Sequence of chain 1.B:
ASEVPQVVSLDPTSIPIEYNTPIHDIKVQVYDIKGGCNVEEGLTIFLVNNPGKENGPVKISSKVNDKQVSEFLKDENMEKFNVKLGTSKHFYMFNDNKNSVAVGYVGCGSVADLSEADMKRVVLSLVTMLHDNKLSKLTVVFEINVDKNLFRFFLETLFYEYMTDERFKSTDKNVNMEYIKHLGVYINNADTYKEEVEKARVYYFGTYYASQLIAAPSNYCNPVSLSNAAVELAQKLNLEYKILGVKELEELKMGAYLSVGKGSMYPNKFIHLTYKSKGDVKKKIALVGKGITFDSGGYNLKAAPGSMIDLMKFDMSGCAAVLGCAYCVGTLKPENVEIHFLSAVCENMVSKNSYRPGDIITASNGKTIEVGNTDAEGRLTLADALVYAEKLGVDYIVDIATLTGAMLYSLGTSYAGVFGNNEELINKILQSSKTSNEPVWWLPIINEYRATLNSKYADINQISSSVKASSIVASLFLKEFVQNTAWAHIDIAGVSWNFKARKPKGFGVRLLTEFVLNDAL

A small-molecule ligand and the protein it binds are described below.
Small molecule (SMILES): O=C(CNc1ccccc1)N[C@@H](C(=O)NO)c1ccc(-c2cc(F)c(F)c(F)c2)cc1

Binding-site contacts:
Ligand atom O15 contacts residue LYS290 of chain 1.E at 3.2 Å (salt-bridge).
Ligand atom O15 contacts residue ASP295 of chain 1.E at 3.1 Å (salt-bridge).
Ligand atom N14 contacts residue ZN1 of chain 1.AB at 2.8 Å.
Ligand atom F28 contacts residue MET308 of chain 1.E at 3.2 Å.
Ligand atom C17 contacts residue GLY405 of chain 1.E at 3.4 Å.
Ligand atom N14 contacts residue LYS290 of chain 1.E at 3.6 Å.
Ligand atom C08 contacts residue TYR409 of chain 1.E at 3.5 Å (hydrophobic).
Ligand atom F24 contacts residue ALA493 of chain 1.E at 3.3 Å.
Ligand atom O15 contacts residue CO31 of chain 1.YA at 2.6 Å (h-bond).
Ligand atom C13 contacts residue ZN1 of chain 1.ZA at 3.5 Å.
Ligand atom C25 contacts residue MET308 of chain 1.E at 3.4 Å (hydrophobic).
Ligand atom F24 contacts residue PHE499 of chain 1.E at 3.1 Å.
Ligand atom O15 contacts residue ZN1 of chain 1.AB at 1.9 Å.
Ligand atom C27 contacts residue MET308 of chain 1.E at 3.3 Å (hydrophobic).
Ligand atom O15 contacts residue ZN1 of chain 1.ZA at 1.7 Å.
Ligand atom C27 contacts residue LEU408 of chain 1.E at 3.0 Å (hydrophobic).
Ligand atom C22 contacts residue ALA493 of chain 1.E at 3.6 Å (hydrophobic).
Ligand atom O15 contacts residue ASP375 of chain 1.E at 3.0 Å (salt-bridge).
Ligand atom O16 contacts residue ZN1 of chain 1.ZA at 3.5 Å.
Ligand atom O16 contacts residue ASP295 of chain 1.E at 3.4 Å (salt-bridge).
Ligand atom O16 contacts residue ASP375 of chain 1.E at 2.8 Å (salt-bridge).
Ligand atom C25 contacts residue LEU408 of chain 1.E at 3.3 Å (hydrophobic).
Ligand atom O16 contacts residue ZN1 of chain 1.AB at 2.3 Å.
Ligand atom N14 contacts residue LEU403 of chain 1.E at 3.1 Å (h-bond).
Ligand atom C08 contacts residue GLY405 of chain 1.E at 3.6 Å.
Ligand atom F26 contacts residue MET308 of chain 1.E at 3.3 Å.
Ligand atom O16 contacts residue LYS302 of chain 1.E at 2.8 Å (salt-bridge).
Ligand atom C13 contacts residue ASP375 of chain 1.E at 3.3 Å.
Ligand atom N14 contacts residue CO31 of chain 1.YA at 2.7 Å (h-bond).
Ligand atom O15 contacts residue GLU377 of chain 1.E at 2.8 Å (salt-bridge).
Ligand atom O01 contacts residue THR404 of chain 1.E at 3.3 Å.
Ligand atom C13 contacts residue ZN1 of chain 1.AB at 2.9 Å.
Ligand atom C31 contacts residue GLY405 of chain 1.E at 3.4 Å.
Ligand atom O01 contacts residue GLY405 of chain 1.E at 2.7 Å (h-bond).
Ligand atom F26 contacts residue PHE499 of chain 1.E at 2.8 Å.
Ligand atom C12 contacts residue LEU403 of chain 1.E at 3.5 Å (hydrophobic).
Ligand atom F28 contacts residue LEU408 of chain 1.E at 2.8 Å.
Ligand atom N14 contacts residue ZN1 of chain 1.ZA at 2.7 Å.
Ligand atom N14 contacts residue ASP375 of chain 1.E at 3.4 Å (salt-bridge).
Ligand atom F26 contacts residue LEU408 of chain 1.E at 3.2 Å.

Sequence of chain 1.E:
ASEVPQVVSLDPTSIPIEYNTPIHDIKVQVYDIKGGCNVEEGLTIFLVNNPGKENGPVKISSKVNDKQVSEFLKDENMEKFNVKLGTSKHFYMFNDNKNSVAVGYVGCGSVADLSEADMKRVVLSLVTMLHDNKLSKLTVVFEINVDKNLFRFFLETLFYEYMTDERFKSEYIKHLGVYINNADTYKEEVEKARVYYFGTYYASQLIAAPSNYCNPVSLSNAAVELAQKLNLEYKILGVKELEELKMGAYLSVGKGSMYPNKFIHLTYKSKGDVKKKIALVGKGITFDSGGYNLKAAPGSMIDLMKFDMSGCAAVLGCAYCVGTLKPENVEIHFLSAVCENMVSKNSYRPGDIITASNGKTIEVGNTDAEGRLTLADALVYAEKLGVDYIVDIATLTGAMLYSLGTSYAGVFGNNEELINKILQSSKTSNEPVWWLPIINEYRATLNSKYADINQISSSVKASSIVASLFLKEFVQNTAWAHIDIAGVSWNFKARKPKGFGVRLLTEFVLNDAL